The small molecule below binds the protein below.
Small molecule (SMILES): OC[C@H]1O[C@@H](O[C@@H]2[C@@H](O)[C@H](O[C@@H]3[C@@H](O)[C@H](O)O[C@H](CO)[C@H]3O)O[C@H](CO)[C@H]2O)[C@H](O)[C@@H](O)[C@@H]1O

Sequence of chain 1.A:
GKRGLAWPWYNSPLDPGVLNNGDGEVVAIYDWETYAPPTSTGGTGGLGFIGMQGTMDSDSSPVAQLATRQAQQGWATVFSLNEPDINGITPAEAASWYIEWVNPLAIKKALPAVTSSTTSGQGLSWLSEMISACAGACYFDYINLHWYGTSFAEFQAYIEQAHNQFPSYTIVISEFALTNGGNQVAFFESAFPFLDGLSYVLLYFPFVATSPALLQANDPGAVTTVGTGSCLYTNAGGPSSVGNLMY

Binding-site contacts:
Ligand atom C6 contacts residue TRP32 of chain 1.A at 3.5 Å (hydrophobic).
Ligand atom C4 contacts residue TYR58 of chain 1.A at 4.2 Å (hydrophobic).
Ligand atom O5 contacts residue TYR58 of chain 1.A at 3.6 Å.
Ligand atom C3 contacts residue GLU56 of chain 1.A at 3.9 Å.
Ligand atom C2 contacts residue SER83 of chain 1.A at 4.0 Å.
Ligand atom O2 contacts residue TRP55 of chain 1.A at 4.4 Å.
Ligand atom O2 contacts residue SER83 of chain 1.A at 3.5 Å.
Ligand atom C2 contacts residue GLU56 of chain 1.A at 3.2 Å.
Ligand atom O2 contacts residue GLU56 of chain 1.A at 2.6 Å (salt-bridge).
Ligand atom O5 contacts residue TRP32 of chain 1.A at 4.2 Å.
Ligand atom O2 contacts residue ASP54 of chain 1.A at 4.2 Å.
Ligand atom O3 contacts residue TRP32 of chain 1.A at 4.3 Å.
Ligand atom C5 contacts residue PRO61 of chain 1.A at 4.3 Å (hydrophobic).
Ligand atom C1 contacts residue GLU56 of chain 1.A at 4.2 Å.
Ligand atom O2 contacts residue TYR58 of chain 1.A at 2.6 Å (h-bond).
Ligand atom O2 contacts residue TRP32 of chain 1.A at 3.7 Å.
Ligand atom C5 contacts residue TRP32 of chain 1.A at 3.8 Å (hydrophobic).
Ligand atom C1 contacts residue TYR58 of chain 1.A at 3.3 Å (hydrophobic).
Ligand atom O4 contacts residue TYR58 of chain 1.A at 4.2 Å.
Ligand atom C3 contacts residue TRP32 of chain 1.A at 3.6 Å (hydrophobic).
Ligand atom O1 contacts residue TRP55 of chain 1.A at 3.7 Å.
Ligand atom C2 contacts residue TRP32 of chain 1.A at 4.0 Å (hydrophobic).
Ligand atom O4 contacts residue PRO61 of chain 1.A at 4.1 Å.
Ligand atom C5 contacts residue TYR58 of chain 1.A at 3.6 Å (hydrophobic).
Ligand atom C2 contacts residue TYR58 of chain 1.A at 3.8 Å (hydrophobic).
Ligand atom O3 contacts residue GLU56 of chain 1.A at 3.3 Å (salt-bridge).
Ligand atom O4 contacts residue TRP32 of chain 1.A at 4.0 Å.
Ligand atom C4 contacts residue TRP32 of chain 1.A at 4.2 Å (hydrophobic).
Ligand atom O3 contacts residue SER83 of chain 1.A at 4.4 Å.
Ligand atom C3 contacts residue TYR58 of chain 1.A at 3.6 Å (hydrophobic).
Ligand atom C6 contacts residue PRO61 of chain 1.A at 4.1 Å (hydrophobic).
Ligand atom O3 contacts residue TYR58 of chain 1.A at 4.1 Å.
Ligand atom C1 contacts residue TRP32 of chain 1.A at 3.9 Å (hydrophobic).